Binding-site contacts:
Ligand atom N02 contacts residue TYR292 of chain 1.B at 3.5 Å.
Ligand atom C09 contacts residue VAL271 of chain 1.B at 3.6 Å (hydrophobic).
Ligand atom N02 contacts residue TRP291 of chain 1.B at 2.7 Å (h-bond).
Ligand atom C18 contacts residue HEM1 of chain 1.I at 3.1 Å.
Ligand atom N03 contacts residue HEM1 of chain 1.I at 3.5 Å (h-bond).
Ligand atom C13 contacts residue GLN182 of chain 1.B at 3.7 Å.
Ligand atom C21 contacts residue ARG300 of chain 1.B at 3.4 Å.
Ligand atom F12 contacts residue PRO269 of chain 1.B at 3.4 Å.
Ligand atom C13 contacts residue TYR292 of chain 1.B at 3.6 Å (hydrophobic).
Ligand atom C06 contacts residue HEM1 of chain 1.I at 3.6 Å.
Ligand atom C15 contacts residue GLU296 of chain 1.B at 3.1 Å.
Ligand atom C02 contacts residue GLU296 of chain 1.B at 3.4 Å.
Ligand atom N02 contacts residue PRO269 of chain 1.B at 3.6 Å.
Ligand atom N03 contacts residue PRO269 of chain 1.B at 3.6 Å.
Ligand atom C08 contacts residue HEM1 of chain 1.I at 3.4 Å.
Ligand atom C07 contacts residue GLY290 of chain 1.B at 3.4 Å.
Ligand atom N02 contacts residue GLU296 of chain 1.B at 2.6 Å (salt-bridge).
Ligand atom C11 contacts residue GLN182 of chain 1.B at 3.5 Å.
Ligand atom C20 contacts residue ASP301 of chain 1.B at 3.5 Å.
Ligand atom C04 contacts residue HEM1 of chain 1.I at 3.7 Å.
Ligand atom C02 contacts residue TRP291 of chain 1.B at 3.7 Å (hydrophobic).
Ligand atom C17 contacts residue GLU296 of chain 1.B at 3.5 Å.
Ligand atom C15 contacts residue HEM1 of chain 1.I at 2.9 Å.
Ligand atom C06 contacts residue GLU296 of chain 1.B at 3.5 Å.
Ligand atom C07 contacts residue SER289 of chain 1.B at 3.6 Å.
Ligand atom C14 contacts residue GLU296 of chain 1.B at 3.3 Å.
Ligand atom F11 contacts residue VAL271 of chain 1.B at 3.2 Å.
Ligand atom N01 contacts residue HEM1 of chain 1.I at 3.6 Å.
Ligand atom N02 contacts residue HEM1 of chain 1.I at 3.5 Å.
Ligand atom C09 contacts residue HEM1 of chain 1.I at 3.7 Å.
Ligand atom N19 contacts residue HEM1 of chain 1.I at 3.7 Å.
Ligand atom F12 contacts residue TYR292 of chain 1.B at 2.9 Å.
Ligand atom C02 contacts residue HEM1 of chain 1.I at 3.5 Å.
Ligand atom C12 contacts residue GLN182 of chain 1.B at 3.2 Å.
Ligand atom C08 contacts residue GLU296 of chain 1.B at 3.5 Å.
Ligand atom N01 contacts residue GLU296 of chain 1.B at 2.6 Å (salt-bridge).
Ligand atom C07 contacts residue HEM1 of chain 1.I at 3.5 Å.
Ligand atom C16 contacts residue GLU296 of chain 1.B at 3.4 Å.
Ligand atom F12 contacts residue GLN182 of chain 1.B at 2.9 Å.
Ligand atom C20 contacts residue ARG307 of chain 1.B at 3.6 Å.

Sequence of chain 1.B:
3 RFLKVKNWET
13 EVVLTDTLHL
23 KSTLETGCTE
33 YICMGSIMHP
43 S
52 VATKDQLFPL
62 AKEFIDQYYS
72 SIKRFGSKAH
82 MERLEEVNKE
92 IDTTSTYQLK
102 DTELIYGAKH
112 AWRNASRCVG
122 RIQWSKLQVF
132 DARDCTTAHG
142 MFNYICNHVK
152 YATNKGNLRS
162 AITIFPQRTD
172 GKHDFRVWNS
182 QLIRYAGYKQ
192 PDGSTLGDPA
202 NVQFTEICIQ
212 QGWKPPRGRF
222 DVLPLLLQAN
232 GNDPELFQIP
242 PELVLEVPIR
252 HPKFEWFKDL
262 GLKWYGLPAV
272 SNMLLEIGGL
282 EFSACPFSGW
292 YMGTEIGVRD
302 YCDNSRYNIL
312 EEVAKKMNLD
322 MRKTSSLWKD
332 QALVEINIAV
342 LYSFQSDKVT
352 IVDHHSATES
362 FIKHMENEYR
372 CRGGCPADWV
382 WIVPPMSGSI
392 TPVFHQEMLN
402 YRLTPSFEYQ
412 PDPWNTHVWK

The small molecule below binds the protein below.
Small molecule (SMILES): Cc1cc(CCc2cc(CCN(C)C)cc(F)c2F)nc(N)n1